The small molecule below binds the protein below.
Small molecule (SMILES): CSCC[C@H](N)C(=O)O

Sequence of chain 1.A:
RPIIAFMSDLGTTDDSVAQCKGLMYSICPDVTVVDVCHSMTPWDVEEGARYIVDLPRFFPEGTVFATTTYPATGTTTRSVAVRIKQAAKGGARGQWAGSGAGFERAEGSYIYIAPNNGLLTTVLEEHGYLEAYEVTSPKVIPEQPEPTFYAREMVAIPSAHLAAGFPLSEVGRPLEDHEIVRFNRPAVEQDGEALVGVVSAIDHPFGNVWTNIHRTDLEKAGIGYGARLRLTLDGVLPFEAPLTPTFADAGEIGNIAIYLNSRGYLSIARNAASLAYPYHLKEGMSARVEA

Binding-site contacts:
Ligand atom N contacts residue HIS211 of chain 1.B at 4.4 Å.
Ligand atom OXT contacts residue SER269 of chain 1.B at 3.3 Å (h-bond).
Ligand atom CB contacts residue LEU17 of chain 1.A at 3.8 Å (hydrophobic).
Ligand atom CE contacts residue THR155 of chain 1.A at 4.2 Å.
Ligand atom CA contacts residue ASP210 of chain 1.B at 3.4 Å.
Ligand atom C contacts residue TRP217 of chain 1.B at 3.4 Å (hydrophobic).
Ligand atom C contacts residue ASP21 of chain 1.A at 4.3 Å.
Ligand atom C contacts residue ARG270 of chain 1.B at 3.9 Å.
Ligand atom CB contacts residue PHE156 of chain 1.A at 4.1 Å (hydrophobic).
Ligand atom O contacts residue SER269 of chain 1.B at 2.6 Å (h-bond).
Ligand atom C contacts residue SER269 of chain 1.B at 3.3 Å.
Ligand atom N contacts residue ASP210 of chain 1.B at 2.6 Å (salt-bridge).
Ligand atom CA contacts residue ASP21 of chain 1.A at 4.1 Å.
Ligand atom CB contacts residue PHE213 of chain 1.B at 4.3 Å (hydrophobic).
Ligand atom OXT contacts residue TRP217 of chain 1.B at 3.3 Å.
Ligand atom CE contacts residue ASP210 of chain 1.B at 3.0 Å.
Ligand atom CG contacts residue PHE156 of chain 1.A at 3.5 Å (hydrophobic).
Ligand atom SD contacts residue 5FD1 of chain 1.E at 3.2 Å (h-bond).
Ligand atom O contacts residue ARG270 of chain 1.B at 4.0 Å.
Ligand atom CG contacts residue 5FD1 of chain 1.E at 4.0 Å.
Ligand atom OXT contacts residue ASP21 of chain 1.A at 3.7 Å.
Ligand atom C contacts residue SER23 of chain 1.A at 3.6 Å.
Ligand atom CE contacts residue 5FD1 of chain 1.E at 3.5 Å.
Ligand atom CA contacts residue TRP217 of chain 1.B at 3.9 Å (hydrophobic).
Ligand atom N contacts residue TRP217 of chain 1.B at 3.9 Å.
Ligand atom O contacts residue TRP217 of chain 1.B at 3.6 Å.
Ligand atom CG contacts residue THR155 of chain 1.A at 3.8 Å.
Ligand atom CA contacts residue SER23 of chain 1.A at 3.4 Å.
Ligand atom OXT contacts residue ARG270 of chain 1.B at 2.8 Å (salt-bridge).
Ligand atom N contacts residue SER23 of chain 1.A at 2.9 Å (h-bond).
Ligand atom SD contacts residue THR155 of chain 1.A at 2.9 Å (h-bond).
Ligand atom N contacts residue ASP21 of chain 1.A at 2.9 Å (salt-bridge).
Ligand atom CB contacts residue SER23 of chain 1.A at 3.2 Å.
Ligand atom SD contacts residue PHE213 of chain 1.B at 4.2 Å.
Ligand atom OXT contacts residue SER23 of chain 1.A at 3.2 Å (h-bond).
Ligand atom CE contacts residue PHE254 of chain 1.B at 4.2 Å (hydrophobic).
Ligand atom CE contacts residue ASN215 of chain 1.B at 3.8 Å.
Ligand atom C contacts residue ASP210 of chain 1.B at 4.2 Å.
Ligand atom CE contacts residue PHE213 of chain 1.B at 3.7 Å (hydrophobic).
Ligand atom CG contacts residue LEU17 of chain 1.A at 4.1 Å (hydrophobic).

Sequence of chain 1.B:
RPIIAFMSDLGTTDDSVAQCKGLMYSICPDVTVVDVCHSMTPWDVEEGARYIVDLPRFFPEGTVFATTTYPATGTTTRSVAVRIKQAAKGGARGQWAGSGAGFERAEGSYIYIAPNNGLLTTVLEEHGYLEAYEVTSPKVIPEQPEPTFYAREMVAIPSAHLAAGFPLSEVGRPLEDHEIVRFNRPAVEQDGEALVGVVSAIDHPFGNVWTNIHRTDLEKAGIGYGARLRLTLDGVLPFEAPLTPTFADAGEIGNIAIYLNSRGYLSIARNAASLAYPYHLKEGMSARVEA